Binding-site contacts:
Ligand atom CA contacts residue LEU1 of chain 3.J at 0.1 Å (hydrophobic).
Ligand atom C contacts residue SER141 of chain 3.A at 1.6 Å.
Ligand atom CB contacts residue GLU137 of chain 3.A at 3.9 Å.
Ligand atom CZ contacts residue GLY158 of chain 3.A at 3.8 Å.
Ligand atom OXT contacts residue HIS33 of chain 3.A at 2.7 Å (h-bond).
Ligand atom CA contacts residue SER141 of chain 3.A at 2.4 Å.
Ligand atom CA contacts residue PRO138 of chain 3.A at 3.8 Å (hydrophobic).
Ligand atom CD1 contacts residue GLU137 of chain 3.A at 3.6 Å.
Ligand atom OXT contacts residue SER141 of chain 3.A at 2.3 Å (h-bond).
Ligand atom CZ contacts residue ALA136 of chain 3.A at 3.2 Å (hydrophobic).
Ligand atom OH contacts residue GLY158 of chain 3.A at 3.5 Å.
Ligand atom CD1 contacts residue LEU1 of chain 3.J at 1.8 Å (hydrophobic).
Ligand atom CD2 contacts residue ALA136 of chain 3.A at 3.5 Å (hydrophobic).
Ligand atom CB contacts residue SER141 of chain 3.A at 2.5 Å.
Ligand atom O contacts residue LEU1 of chain 3.J at 0.0 Å (h-bond).
Ligand atom OH contacts residue SER159 of chain 3.A at 3.3 Å.
Ligand atom CE2 contacts residue GLY158 of chain 3.A at 3.7 Å.
Ligand atom CE1 contacts residue LEU1 of chain 3.J at 2.1 Å (hydrophobic).
Ligand atom CA contacts residue GOL1 of chain 3.O at 3.7 Å.
Ligand atom OH contacts residue GLY160 of chain 3.A at 3.0 Å (h-bond).
Ligand atom CD1 contacts residue PRO138 of chain 3.A at 3.5 Å (hydrophobic).
Ligand atom N contacts residue GOL1 of chain 3.O at 2.4 Å (h-bond).
Ligand atom CG contacts residue LEU1 of chain 3.J at 1.0 Å (hydrophobic).
Ligand atom O contacts residue GLY139 of chain 3.A at 2.8 Å (h-bond).
Ligand atom OH contacts residue ALA136 of chain 3.A at 3.2 Å (h-bond).
Ligand atom CZ contacts residue LEU1 of chain 3.J at 2.0 Å (hydrophobic).
Ligand atom C contacts residue LEU1 of chain 3.J at 0.0 Å (hydrophobic).
Ligand atom O contacts residue PRO138 of chain 3.A at 3.7 Å.
Ligand atom O contacts residue ASP140 of chain 3.A at 3.8 Å.
Ligand atom N contacts residue LEU1 of chain 3.J at 0.0 Å (h-bond).
Ligand atom CB contacts residue LEU1 of chain 3.J at 0.8 Å (hydrophobic).
Ligand atom OH contacts residue LEU1 of chain 3.J at 3.4 Å.
Ligand atom O contacts residue SER141 of chain 3.A at 2.5 Å (h-bond).
Ligand atom CD2 contacts residue GLY157 of chain 3.A at 3.8 Å.
Ligand atom OXT contacts residue LEU1 of chain 3.J at 0.0 Å (h-bond).
Ligand atom N contacts residue SER141 of chain 3.A at 3.0 Å (h-bond).
Ligand atom CE2 contacts residue ALA136 of chain 3.A at 3.5 Å (hydrophobic).
Ligand atom CD2 contacts residue LEU1 of chain 3.J at 0.7 Å (hydrophobic).
Ligand atom C contacts residue HIS33 of chain 3.A at 3.7 Å.
Ligand atom CE2 contacts residue LEU1 of chain 3.J at 1.3 Å (hydrophobic).

Sequence of chain 3.A:
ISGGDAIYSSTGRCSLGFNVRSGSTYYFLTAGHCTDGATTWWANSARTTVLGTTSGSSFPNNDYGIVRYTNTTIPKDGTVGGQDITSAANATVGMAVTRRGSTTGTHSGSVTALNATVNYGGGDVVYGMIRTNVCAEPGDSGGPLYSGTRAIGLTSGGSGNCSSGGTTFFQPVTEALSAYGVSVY

This small molecule binds to this protein.
Small molecule (SMILES): N[C@@H](Cc1ccc(O)cc1)C(=O)O